A small-molecule ligand and the protein it binds are described below.
Small molecule (SMILES): O=C(/C=C/c1ccc(Cl)cc1)N1CCC2(CC1)CN(Cc1ccc(Cl)c(Cl)c1)C(=O)O2

Sequence of chain 1.D:
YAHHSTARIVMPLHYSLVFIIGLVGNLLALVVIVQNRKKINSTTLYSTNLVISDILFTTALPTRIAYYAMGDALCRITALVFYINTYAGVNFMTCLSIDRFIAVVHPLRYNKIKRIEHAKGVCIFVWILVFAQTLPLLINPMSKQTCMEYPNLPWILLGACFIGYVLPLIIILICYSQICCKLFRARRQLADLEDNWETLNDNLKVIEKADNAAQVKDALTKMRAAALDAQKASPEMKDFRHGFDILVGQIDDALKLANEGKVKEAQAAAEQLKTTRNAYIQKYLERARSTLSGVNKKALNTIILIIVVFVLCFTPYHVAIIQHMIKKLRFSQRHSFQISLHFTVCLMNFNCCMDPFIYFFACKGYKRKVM

Binding-site contacts:
Ligand atom C11 contacts residue PHE111 of chain 1.D at 3.3 Å (hydrophobic).
Ligand atom CL02 contacts residue TYR90 of chain 1.D at 3.8 Å.
Ligand atom C19 contacts residue TYR368 of chain 1.D at 3.2 Å (hydrophobic).
Ligand atom C12 contacts residue TYR38 of chain 1.D at 3.3 Å (hydrophobic).
Ligand atom CL01 contacts residue MET34 of chain 1.D at 3.3 Å.
Ligand atom C24 contacts residue TYR184 of chain 1.D at 3.5 Å (hydrophobic).
Ligand atom C11 contacts residue VAL402 of chain 1.D at 3.5 Å (hydrophobic).
Ligand atom C16 contacts residue ARG87 of chain 1.D at 3.3 Å.
Ligand atom C24 contacts residue MET34 of chain 1.D at 4.1 Å (hydrophobic).
Ligand atom C12 contacts residue ASN406 of chain 1.D at 3.9 Å.
Ligand atom C28 contacts residue ILE372 of chain 1.D at 3.7 Å (hydrophobic).
Ligand atom C20 contacts residue MET34 of chain 1.D at 3.6 Å (hydrophobic).
Ligand atom C29 contacts residue LEU166 of chain 1.D at 3.8 Å (hydrophobic).
Ligand atom C25 contacts residue MET34 of chain 1.D at 3.6 Å (hydrophobic).
Ligand atom C30 contacts residue ILE372 of chain 1.D at 3.9 Å (hydrophobic).
Ligand atom N08 contacts residue TYR38 of chain 1.D at 3.8 Å.
Ligand atom C22 contacts residue TYR368 of chain 1.D at 3.3 Å (hydrophobic).
Ligand atom C24 contacts residue TYR90 of chain 1.D at 3.8 Å (hydrophobic).
Ligand atom O05 contacts residue ARG87 of chain 1.D at 2.7 Å (salt-bridge).
Ligand atom C14 contacts residue PHE111 of chain 1.D at 3.6 Å (hydrophobic).
Ligand atom CL02 contacts residue TYR184 of chain 1.D at 3.1 Å.
Ligand atom C12 contacts residue VAL402 of chain 1.D at 3.3 Å (hydrophobic).
Ligand atom C20 contacts residue TYR38 of chain 1.D at 3.9 Å (hydrophobic).
Ligand atom N08 contacts residue ARG87 of chain 1.D at 3.6 Å.
Ligand atom C27 contacts residue TYR368 of chain 1.D at 3.9 Å (hydrophobic).
Ligand atom C16 contacts residue TYR38 of chain 1.D at 3.9 Å (hydrophobic).
Ligand atom C30 contacts residue TYR368 of chain 1.D at 3.5 Å (hydrophobic).
Ligand atom C26 contacts residue TYR112 of chain 1.D at 3.8 Å (hydrophobic).
Ligand atom C09 contacts residue VAL402 of chain 1.D at 3.8 Å (hydrophobic).
Ligand atom O04 contacts residue PHE111 of chain 1.D at 4.0 Å.
Ligand atom O06 contacts residue TYR184 of chain 1.D at 3.8 Å.
Ligand atom CL03 contacts residue LEU197 of chain 1.D at 3.9 Å.
Ligand atom C23 contacts residue MET34 of chain 1.D at 3.3 Å (hydrophobic).
Ligand atom C25 contacts residue TYR184 of chain 1.D at 3.7 Å (hydrophobic).
Ligand atom C29 contacts residue TYR112 of chain 1.D at 3.3 Å (hydrophobic).
Ligand atom C15 contacts residue ARG87 of chain 1.D at 3.4 Å.
Ligand atom C26 contacts residue TYR368 of chain 1.D at 3.0 Å (hydrophobic).
Ligand atom C28 contacts residue TYR368 of chain 1.D at 2.7 Å (hydrophobic).
Ligand atom CL01 contacts residue HIS399 of chain 1.D at 2.9 Å.
Ligand atom C27 contacts residue TYR112 of chain 1.D at 2.9 Å (hydrophobic).